A small-molecule ligand and the protein it binds are described below.
Small molecule (SMILES): OC[C@H]1O[C@@H](O)[C@H](O)[C@@H](O)[C@@H]1O

Sequence of chain 1.A:
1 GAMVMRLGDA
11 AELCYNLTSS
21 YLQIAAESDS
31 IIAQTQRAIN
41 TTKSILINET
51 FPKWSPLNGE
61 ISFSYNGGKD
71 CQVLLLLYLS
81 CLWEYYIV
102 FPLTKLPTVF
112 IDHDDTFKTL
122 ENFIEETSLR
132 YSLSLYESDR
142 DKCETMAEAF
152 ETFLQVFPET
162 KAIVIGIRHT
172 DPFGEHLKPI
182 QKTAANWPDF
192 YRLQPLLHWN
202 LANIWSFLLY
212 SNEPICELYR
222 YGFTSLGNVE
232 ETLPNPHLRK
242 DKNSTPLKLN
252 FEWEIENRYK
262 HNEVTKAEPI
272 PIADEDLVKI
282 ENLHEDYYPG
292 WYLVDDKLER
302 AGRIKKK

Binding-site contacts:
Ligand atom C6 contacts residue LYS53 of chain 1.A at 4.2 Å.
Ligand atom O6 contacts residue LYS53 of chain 1.A at 4.0 Å.
Ligand atom C6 contacts residue TRP54 of chain 1.A at 3.6 Å (hydrophobic).
Ligand atom O5 contacts residue TRP54 of chain 1.A at 4.4 Å.
Ligand atom C2 contacts residue LYS53 of chain 1.A at 4.5 Å.
Ligand atom C1 contacts residue TRP54 of chain 1.A at 4.4 Å (hydrophobic).
Ligand atom O5 contacts residue LYS53 of chain 1.A at 3.8 Å.
Ligand atom C6 contacts residue TYR192 of chain 1.A at 4.3 Å (hydrophobic).
Ligand atom O4 contacts residue TYR192 of chain 1.A at 3.8 Å.
Ligand atom C1 contacts residue LYS53 of chain 1.A at 3.2 Å.
Ligand atom C5 contacts residue TRP54 of chain 1.A at 3.8 Å (hydrophobic).
Ligand atom O1 contacts residue LYS53 of chain 1.A at 2.6 Å (salt-bridge).